Binding-site contacts:
Ligand atom O7 contacts residue ALA706 of chain 1.B at 3.2 Å.
Ligand atom O6 contacts residue ALA706 of chain 1.B at 4.5 Å.
Ligand atom O5 contacts residue ASN1074 of chain 1.B at 2.3 Å (h-bond).
Ligand atom C3 contacts residue ASN1074 of chain 1.B at 3.7 Å.
Ligand atom C4 contacts residue ASN1074 of chain 1.B at 4.1 Å.
Ligand atom C7 contacts residue GLN895 of chain 1.C at 4.3 Å.
Ligand atom N2 contacts residue ASN1074 of chain 1.B at 2.8 Å (h-bond).
Ligand atom C6 contacts residue ALA706 of chain 1.B at 4.2 Å (hydrophobic).
Ligand atom O7 contacts residue GLN895 of chain 1.C at 3.9 Å.
Ligand atom C7 contacts residue ALA706 of chain 1.B at 4.2 Å (hydrophobic).
Ligand atom C2 contacts residue ASN1074 of chain 1.B at 2.4 Å.
Ligand atom O7 contacts residue ASN1074 of chain 1.B at 4.1 Å.
Ligand atom C1 contacts residue ASN1074 of chain 1.B at 1.4 Å.
Ligand atom C5 contacts residue ASN1074 of chain 1.B at 3.6 Å.
Ligand atom C7 contacts residue ASN1074 of chain 1.B at 3.7 Å.

Sequence of chain 1.B:
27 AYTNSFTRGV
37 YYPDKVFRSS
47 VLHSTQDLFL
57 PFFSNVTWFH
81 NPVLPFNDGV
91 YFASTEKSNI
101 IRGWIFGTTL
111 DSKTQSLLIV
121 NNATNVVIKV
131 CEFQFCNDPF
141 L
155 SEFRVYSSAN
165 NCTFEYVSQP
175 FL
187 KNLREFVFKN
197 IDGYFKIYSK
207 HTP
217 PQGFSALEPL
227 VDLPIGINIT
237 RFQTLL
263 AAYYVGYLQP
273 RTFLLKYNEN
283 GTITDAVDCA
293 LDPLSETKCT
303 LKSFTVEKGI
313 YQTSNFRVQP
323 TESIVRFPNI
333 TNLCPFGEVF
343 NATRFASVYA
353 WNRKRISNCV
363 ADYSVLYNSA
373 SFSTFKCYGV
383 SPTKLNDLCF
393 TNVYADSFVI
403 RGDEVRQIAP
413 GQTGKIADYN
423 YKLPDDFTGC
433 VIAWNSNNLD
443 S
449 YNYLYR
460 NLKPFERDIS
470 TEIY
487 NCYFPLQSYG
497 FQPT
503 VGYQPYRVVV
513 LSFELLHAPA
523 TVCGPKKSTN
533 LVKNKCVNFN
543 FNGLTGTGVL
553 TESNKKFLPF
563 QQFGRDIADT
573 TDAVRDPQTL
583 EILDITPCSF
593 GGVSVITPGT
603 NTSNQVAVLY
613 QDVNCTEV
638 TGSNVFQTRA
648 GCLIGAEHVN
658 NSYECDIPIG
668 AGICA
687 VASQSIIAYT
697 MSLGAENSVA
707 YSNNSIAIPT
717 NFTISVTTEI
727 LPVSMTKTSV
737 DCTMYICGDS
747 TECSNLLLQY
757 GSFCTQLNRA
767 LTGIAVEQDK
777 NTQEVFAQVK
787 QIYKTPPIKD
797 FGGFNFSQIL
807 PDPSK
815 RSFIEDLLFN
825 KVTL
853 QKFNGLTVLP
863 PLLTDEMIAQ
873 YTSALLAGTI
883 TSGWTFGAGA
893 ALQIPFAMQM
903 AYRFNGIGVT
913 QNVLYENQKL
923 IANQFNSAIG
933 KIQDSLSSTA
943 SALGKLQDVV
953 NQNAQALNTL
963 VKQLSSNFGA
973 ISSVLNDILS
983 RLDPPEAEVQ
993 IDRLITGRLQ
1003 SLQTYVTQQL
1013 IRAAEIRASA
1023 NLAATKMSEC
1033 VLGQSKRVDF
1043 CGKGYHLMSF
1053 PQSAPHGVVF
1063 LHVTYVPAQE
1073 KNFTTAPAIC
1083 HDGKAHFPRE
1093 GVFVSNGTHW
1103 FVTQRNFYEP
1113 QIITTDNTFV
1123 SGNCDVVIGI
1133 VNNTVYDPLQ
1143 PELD

This protein binds this small molecule.
Small molecule (SMILES): CC(=O)N[C@H]1[C@H](O[C@H]2[C@H](O)[C@@H](NC(C)=O)CO[C@@H]2CO)O[C@H](CO)[C@@H](O)[C@@H]1O

Sequence of chain 1.C:
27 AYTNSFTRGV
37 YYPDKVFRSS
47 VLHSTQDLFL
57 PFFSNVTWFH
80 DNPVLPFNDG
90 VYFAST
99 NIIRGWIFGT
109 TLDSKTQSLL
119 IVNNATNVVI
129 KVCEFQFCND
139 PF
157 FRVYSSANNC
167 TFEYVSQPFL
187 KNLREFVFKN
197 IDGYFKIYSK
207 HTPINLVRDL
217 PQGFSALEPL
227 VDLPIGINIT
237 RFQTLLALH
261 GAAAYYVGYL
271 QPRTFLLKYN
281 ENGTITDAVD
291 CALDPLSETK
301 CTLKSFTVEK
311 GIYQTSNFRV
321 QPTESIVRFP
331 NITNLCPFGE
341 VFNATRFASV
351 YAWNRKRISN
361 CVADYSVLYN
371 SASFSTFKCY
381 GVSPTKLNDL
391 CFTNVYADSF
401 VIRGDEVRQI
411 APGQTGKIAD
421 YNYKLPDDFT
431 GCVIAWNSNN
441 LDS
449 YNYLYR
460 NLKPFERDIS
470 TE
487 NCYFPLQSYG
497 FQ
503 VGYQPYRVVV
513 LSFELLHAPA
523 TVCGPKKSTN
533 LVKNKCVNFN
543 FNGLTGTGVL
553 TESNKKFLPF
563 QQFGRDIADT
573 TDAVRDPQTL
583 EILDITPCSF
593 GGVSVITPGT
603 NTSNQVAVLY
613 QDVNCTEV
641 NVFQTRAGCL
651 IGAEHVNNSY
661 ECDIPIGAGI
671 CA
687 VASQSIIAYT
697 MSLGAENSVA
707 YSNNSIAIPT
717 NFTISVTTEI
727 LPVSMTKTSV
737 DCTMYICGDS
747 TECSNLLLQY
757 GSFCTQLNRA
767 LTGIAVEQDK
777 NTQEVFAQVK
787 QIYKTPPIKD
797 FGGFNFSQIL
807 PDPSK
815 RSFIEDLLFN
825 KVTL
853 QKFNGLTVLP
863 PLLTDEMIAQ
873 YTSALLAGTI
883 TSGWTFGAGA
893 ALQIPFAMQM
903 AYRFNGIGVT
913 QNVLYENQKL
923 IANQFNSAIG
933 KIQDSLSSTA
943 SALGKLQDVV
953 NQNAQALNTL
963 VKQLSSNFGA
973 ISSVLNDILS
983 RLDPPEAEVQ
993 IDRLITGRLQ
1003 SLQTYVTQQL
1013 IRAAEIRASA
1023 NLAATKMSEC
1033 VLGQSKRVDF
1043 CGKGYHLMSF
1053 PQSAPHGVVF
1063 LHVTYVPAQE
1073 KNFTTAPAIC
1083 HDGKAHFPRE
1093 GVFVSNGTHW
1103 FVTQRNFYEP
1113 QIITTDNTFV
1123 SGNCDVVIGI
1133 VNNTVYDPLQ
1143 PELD